Sequence of chain 1.B:
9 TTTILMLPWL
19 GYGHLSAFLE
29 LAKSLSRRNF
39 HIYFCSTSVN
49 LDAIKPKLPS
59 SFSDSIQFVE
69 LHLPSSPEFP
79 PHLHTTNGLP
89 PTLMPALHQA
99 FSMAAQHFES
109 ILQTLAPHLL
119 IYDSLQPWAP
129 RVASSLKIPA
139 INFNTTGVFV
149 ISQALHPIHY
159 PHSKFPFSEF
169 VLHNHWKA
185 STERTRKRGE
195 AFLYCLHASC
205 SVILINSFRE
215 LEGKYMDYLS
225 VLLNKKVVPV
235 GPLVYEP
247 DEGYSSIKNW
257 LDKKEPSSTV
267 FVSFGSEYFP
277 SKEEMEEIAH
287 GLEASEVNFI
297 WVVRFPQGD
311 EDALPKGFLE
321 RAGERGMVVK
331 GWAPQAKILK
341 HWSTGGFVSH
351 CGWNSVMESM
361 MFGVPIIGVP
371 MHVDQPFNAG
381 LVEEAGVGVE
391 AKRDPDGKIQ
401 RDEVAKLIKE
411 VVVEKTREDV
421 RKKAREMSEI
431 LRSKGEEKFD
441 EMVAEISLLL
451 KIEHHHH

This small molecule binds to this protein.
Small molecule (SMILES): C[C@@H](CC[C@@H](O[C@@H]1O[C@H](CO[C@@H]2O[C@@H](CO)[C@@H](O)[C@H](O)[C@H]2O)[C@@H](O)[C@H](O)[C@H]1O[C@@H]1O[C@@H](CO)[C@@H](O)[C@H](O)[C@H]1O)C(C)(C)O)[C@H]1CC[C@@]2(C)[C@@H]3CC=C4[C@@H](CC[C@H](O[C@@H]5O[C@H](CO[C@@H]6O[C@@H](CO)[C@@H](O)[C@H](O)[C@H]6O)[C@@H](O)[C@H](O)[C@H]5O)C4(C)C)[C@]3(C)[C@H](O)C[C@]12C

Binding-site contacts:
Ligand atom C59 contacts residue LEU226 of chain 1.B at 3.1 Å (hydrophobic).
Ligand atom C83 contacts residue ARG129 of chain 1.B at 3.6 Å.
Ligand atom C57 contacts residue HIS157 of chain 1.B at 3.7 Å.
Ligand atom O07 contacts residue VAL225 of chain 1.B at 3.5 Å (h-bond).
Ligand atom O06 contacts residue LEU226 of chain 1.B at 2.8 Å (h-bond).
Ligand atom O10 contacts residue TYR198 of chain 1.B at 3.2 Å.
Ligand atom O04 contacts residue HIS157 of chain 1.B at 3.3 Å (h-bond).
Ligand atom C76 contacts residue HIS201 of chain 1.B at 3.8 Å.
Ligand atom C52 contacts residue GLU194 of chain 1.B at 3.9 Å.
Ligand atom C36 contacts residue TYR198 of chain 1.B at 3.8 Å (hydrophobic).
Ligand atom C56 contacts residue TYR198 of chain 1.B at 4.0 Å (hydrophobic).
Ligand atom C41 contacts residue HIS201 of chain 1.B at 3.7 Å.
Ligand atom O02 contacts residue LEU226 of chain 1.B at 3.8 Å.
Ligand atom O06 contacts residue LEU227 of chain 1.B at 3.9 Å.
Ligand atom O24 contacts residue ARG129 of chain 1.B at 2.8 Å (salt-bridge).
Ligand atom O11 contacts residue HIS157 of chain 1.B at 3.3 Å.
Ligand atom O27 contacts residue ARG129 of chain 1.B at 3.7 Å.
Ligand atom C62 contacts residue ALA195 of chain 1.B at 4.0 Å (hydrophobic).
Ligand atom C65 contacts residue TYR198 of chain 1.B at 3.8 Å (hydrophobic).
Ligand atom C59 contacts residue HIS157 of chain 1.B at 3.7 Å.
Ligand atom C51 contacts residue TYR198 of chain 1.B at 3.9 Å (hydrophobic).
Ligand atom C86 contacts residue ARG129 of chain 1.B at 3.5 Å.
Ligand atom O19 contacts residue HIS201 of chain 1.B at 3.0 Å (h-bond).
Ligand atom C77 contacts residue HIS157 of chain 1.B at 3.9 Å.
Ligand atom C75 contacts residue HIS157 of chain 1.B at 3.5 Å.
Ligand atom O21 contacts residue ARG129 of chain 1.B at 3.8 Å.
Ligand atom O06 contacts residue ASN228 of chain 1.B at 3.5 Å.
Ligand atom O20 contacts residue HIS157 of chain 1.B at 2.8 Å (h-bond).
Ligand atom C82 contacts residue ARG129 of chain 1.B at 3.4 Å.
Ligand atom C51 contacts residue GLU194 of chain 1.B at 3.6 Å.
Ligand atom C71 contacts residue ARG129 of chain 1.B at 3.7 Å.
Ligand atom C74 contacts residue HIS201 of chain 1.B at 3.9 Å.
Ligand atom C39 contacts residue TYR198 of chain 1.B at 3.6 Å (hydrophobic).
Ligand atom O06 contacts residue VAL225 of chain 1.B at 3.6 Å.
Ligand atom C36 contacts residue LEU197 of chain 1.B at 3.7 Å (hydrophobic).
Ligand atom C53 contacts residue LEU227 of chain 1.B at 4.0 Å (hydrophobic).
Ligand atom O02 contacts residue HIS157 of chain 1.B at 3.6 Å (h-bond).
Ligand atom O18 contacts residue HIS157 of chain 1.B at 3.0 Å.
Ligand atom C66 contacts residue TYR198 of chain 1.B at 3.9 Å (hydrophobic).
Ligand atom C36 contacts residue HIS201 of chain 1.B at 3.8 Å.